This small molecule binds to this protein.
Small molecule (SMILES): O=C1c2c(O)ccc(O)c2C(=O)c2c(NCCNCCO)ccc(NCCNCCO)c21

Sequence of chain 1.C:
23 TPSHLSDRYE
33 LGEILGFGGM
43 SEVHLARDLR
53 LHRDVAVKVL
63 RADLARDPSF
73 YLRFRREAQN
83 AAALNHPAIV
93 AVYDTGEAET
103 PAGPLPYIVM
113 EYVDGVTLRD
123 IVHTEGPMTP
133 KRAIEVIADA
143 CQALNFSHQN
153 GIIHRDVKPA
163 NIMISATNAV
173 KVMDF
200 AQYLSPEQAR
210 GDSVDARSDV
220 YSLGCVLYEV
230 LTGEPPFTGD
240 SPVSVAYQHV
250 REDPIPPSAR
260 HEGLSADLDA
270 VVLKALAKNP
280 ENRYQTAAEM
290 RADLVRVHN

Binding-site contacts:
Ligand atom CAJ contacts residue GLY38 of chain 1.C at 3.7 Å.
Ligand atom OAC contacts residue TYR114 of chain 1.C at 3.8 Å.
Ligand atom CAJ contacts residue THR119 of chain 1.C at 4.0 Å.
Ligand atom CAX contacts residue MET112 of chain 1.C at 3.8 Å (hydrophobic).
Ligand atom CAH contacts residue MET112 of chain 1.C at 3.6 Å (hydrophobic).
Ligand atom CAZ contacts residue GLY38 of chain 1.C at 4.0 Å.
Ligand atom OAA contacts residue MET165 of chain 1.C at 3.8 Å.
Ligand atom OAA contacts residue VAL115 of chain 1.C at 3.6 Å (h-bond).
Ligand atom OAA contacts residue LEU37 of chain 1.C at 3.8 Å.
Ligand atom CAG contacts residue GLU113 of chain 1.C at 3.6 Å.
Ligand atom OAC contacts residue GLY117 of chain 1.C at 3.2 Å (h-bond).
Ligand atom CAI contacts residue THR119 of chain 1.C at 3.7 Å.
Ligand atom OAD contacts residue PHE39 of chain 1.C at 3.4 Å (h-bond).
Ligand atom CAP contacts residue ASN163 of chain 1.C at 3.6 Å.
Ligand atom CBD contacts residue MET175 of chain 1.C at 4.0 Å (hydrophobic).
Ligand atom OAB contacts residue MET175 of chain 1.C at 3.0 Å.
Ligand atom OAF contacts residue ASP176 of chain 1.C at 3.3 Å (salt-bridge).
Ligand atom OAE contacts residue TYR114 of chain 1.C at 4.0 Å.
Ligand atom OAB contacts residue VAL45 of chain 1.C at 4.0 Å.
Ligand atom CAO contacts residue LEU37 of chain 1.C at 3.9 Å (hydrophobic).
Ligand atom CAQ contacts residue ASP122 of chain 1.C at 3.9 Å.
Ligand atom CAW contacts residue ALA58 of chain 1.C at 3.9 Å (hydrophobic).
Ligand atom CBF contacts residue MET175 of chain 1.C at 4.0 Å (hydrophobic).
Ligand atom CAR contacts residue GLY38 of chain 1.C at 3.8 Å.
Ligand atom CAK contacts residue GLY117 of chain 1.C at 3.2 Å.
Ligand atom CAX contacts residue MET175 of chain 1.C at 4.0 Å (hydrophobic).
Ligand atom OAB contacts residue ASP176 of chain 1.C at 3.9 Å.
Ligand atom CAL contacts residue GLY40 of chain 1.C at 3.9 Å.
Ligand atom CAQ contacts residue GLY117 of chain 1.C at 3.7 Å.
Ligand atom CAI contacts residue LEU37 of chain 1.C at 3.7 Å (hydrophobic).
Ligand atom CAG contacts residue ALA58 of chain 1.C at 3.3 Å (hydrophobic).
Ligand atom CBB contacts residue MET175 of chain 1.C at 3.4 Å (hydrophobic).
Ligand atom OAE contacts residue VAL115 of chain 1.C at 2.9 Å (h-bond).
Ligand atom CAH contacts residue ALA58 of chain 1.C at 3.8 Å (hydrophobic).
Ligand atom CAW contacts residue VAL115 of chain 1.C at 4.0 Å (hydrophobic).
Ligand atom OAF contacts residue MET112 of chain 1.C at 3.0 Å.
Ligand atom OAF contacts residue MET175 of chain 1.C at 3.7 Å.
Ligand atom CBA contacts residue MET165 of chain 1.C at 3.8 Å (hydrophobic).
Ligand atom NAV contacts residue MET175 of chain 1.C at 3.7 Å.
Ligand atom CAP contacts residue ASP176 of chain 1.C at 3.8 Å.